Sequence of chain 1.C:
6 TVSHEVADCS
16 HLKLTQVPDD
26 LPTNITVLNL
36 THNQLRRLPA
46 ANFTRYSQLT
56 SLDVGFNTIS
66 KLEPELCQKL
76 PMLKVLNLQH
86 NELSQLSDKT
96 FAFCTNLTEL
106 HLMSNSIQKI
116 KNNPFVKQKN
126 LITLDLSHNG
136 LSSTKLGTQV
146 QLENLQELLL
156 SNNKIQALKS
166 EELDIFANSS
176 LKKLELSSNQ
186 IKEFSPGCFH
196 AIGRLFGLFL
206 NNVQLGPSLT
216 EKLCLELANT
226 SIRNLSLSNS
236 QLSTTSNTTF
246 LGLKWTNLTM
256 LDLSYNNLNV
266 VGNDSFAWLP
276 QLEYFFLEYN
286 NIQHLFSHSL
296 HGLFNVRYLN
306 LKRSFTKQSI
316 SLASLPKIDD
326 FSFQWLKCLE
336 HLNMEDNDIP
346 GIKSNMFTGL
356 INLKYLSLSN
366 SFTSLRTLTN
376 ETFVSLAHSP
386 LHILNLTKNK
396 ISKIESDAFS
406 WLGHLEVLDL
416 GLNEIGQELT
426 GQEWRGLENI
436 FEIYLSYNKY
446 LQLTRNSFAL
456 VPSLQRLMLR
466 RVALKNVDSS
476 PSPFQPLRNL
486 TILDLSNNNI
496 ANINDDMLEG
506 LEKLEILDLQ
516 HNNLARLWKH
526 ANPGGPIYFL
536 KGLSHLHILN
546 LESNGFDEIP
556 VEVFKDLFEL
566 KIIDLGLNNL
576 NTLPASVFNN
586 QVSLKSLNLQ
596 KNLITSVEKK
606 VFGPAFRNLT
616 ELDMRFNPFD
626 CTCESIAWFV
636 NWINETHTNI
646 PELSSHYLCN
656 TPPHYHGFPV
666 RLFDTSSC

Binding-site contacts:
Ligand atom N2 contacts residue ASN229 of chain 1.C at 2.9 Å (h-bond).
Ligand atom C4 contacts residue ASN229 of chain 1.C at 4.2 Å.
Ligand atom O6 contacts residue MET255 of chain 1.C at 4.2 Å.
Ligand atom C8 contacts residue LYS177 of chain 1.C at 3.4 Å.
Ligand atom C5 contacts residue ASN229 of chain 1.C at 3.6 Å.
Ligand atom C1 contacts residue ASN229 of chain 1.C at 1.4 Å.
Ligand atom C3 contacts residue ASN229 of chain 1.C at 3.8 Å.
Ligand atom C6 contacts residue MET255 of chain 1.C at 4.1 Å (hydrophobic).
Ligand atom O5 contacts residue MET255 of chain 1.C at 3.9 Å.
Ligand atom O5 contacts residue ASN229 of chain 1.C at 2.3 Å (h-bond).
Ligand atom C7 contacts residue ASN229 of chain 1.C at 3.9 Å.
Ligand atom C2 contacts residue ASN229 of chain 1.C at 2.4 Å.
Ligand atom O7 contacts residue ASN229 of chain 1.C at 4.3 Å.

This small molecule binds to this protein.
Small molecule (SMILES): CC(=O)N[C@@H]1[C@@H](O)[C@H](O)[C@@H](CO)O[C@H]1O